Binding-site contacts:
Ligand atom O7 contacts residue ASN154 of chain 42.E at 3.2 Å (h-bond).
Ligand atom C7 contacts residue MET151 of chain 42.E at 4.3 Å (hydrophobic).
Ligand atom C8 contacts residue ASN154 of chain 42.E at 2.4 Å.
Ligand atom O5 contacts residue ASN154 of chain 42.E at 4.2 Å.
Ligand atom C8 contacts residue VAL153 of chain 42.E at 4.3 Å (hydrophobic).
Ligand atom C3 contacts residue ASN154 of chain 42.E at 3.6 Å.
Ligand atom C7 contacts residue ASN154 of chain 42.E at 2.0 Å.
Ligand atom N2 contacts residue ASN154 of chain 42.E at 1.4 Å (h-bond).
Ligand atom C6 contacts residue THR156 of chain 42.E at 4.4 Å.
Ligand atom C8 contacts residue GLY150 of chain 42.E at 3.5 Å.
Ligand atom C1 contacts residue THR156 of chain 42.E at 3.4 Å.
Ligand atom C7 contacts residue GLY150 of chain 42.E at 3.9 Å.
Ligand atom C5 contacts residue THR156 of chain 42.E at 3.8 Å.
Ligand atom O5 contacts residue THR156 of chain 42.E at 3.2 Å (h-bond).
Ligand atom O7 contacts residue MET151 of chain 42.E at 3.6 Å.
Ligand atom O7 contacts residue GLY150 of chain 42.E at 3.7 Å.
Ligand atom O3 contacts residue ASN154 of chain 42.E at 4.1 Å.
Ligand atom O6 contacts residue THR156 of chain 42.E at 3.5 Å (h-bond).
Ligand atom C1 contacts residue ASN154 of chain 42.E at 2.9 Å.
Ligand atom C2 contacts residue ASN154 of chain 42.E at 2.6 Å.

Sequence of chain 42.E:
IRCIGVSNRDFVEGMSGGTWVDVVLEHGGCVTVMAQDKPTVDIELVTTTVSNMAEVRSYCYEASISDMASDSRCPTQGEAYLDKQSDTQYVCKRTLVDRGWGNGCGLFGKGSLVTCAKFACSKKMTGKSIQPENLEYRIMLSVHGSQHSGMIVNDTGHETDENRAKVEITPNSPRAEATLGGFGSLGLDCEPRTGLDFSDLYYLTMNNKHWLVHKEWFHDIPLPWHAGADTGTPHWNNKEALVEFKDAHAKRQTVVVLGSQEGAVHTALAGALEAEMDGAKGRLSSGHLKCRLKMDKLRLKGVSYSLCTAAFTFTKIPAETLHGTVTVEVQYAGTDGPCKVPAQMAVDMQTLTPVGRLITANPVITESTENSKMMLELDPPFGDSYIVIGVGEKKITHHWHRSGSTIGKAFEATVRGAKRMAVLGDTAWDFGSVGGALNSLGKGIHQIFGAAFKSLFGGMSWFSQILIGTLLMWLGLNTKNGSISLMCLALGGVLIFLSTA

A small-molecule ligand and the protein it binds are described below.
Small molecule (SMILES): CC(=O)N[C@H]1[C@H](O[C@H]2[C@H](O)[C@@H](NC(C)=O)CO[C@@H]2CO)O[C@H](CO)[C@@H](O)[C@@H]1O